Sequence of chain 1.B:
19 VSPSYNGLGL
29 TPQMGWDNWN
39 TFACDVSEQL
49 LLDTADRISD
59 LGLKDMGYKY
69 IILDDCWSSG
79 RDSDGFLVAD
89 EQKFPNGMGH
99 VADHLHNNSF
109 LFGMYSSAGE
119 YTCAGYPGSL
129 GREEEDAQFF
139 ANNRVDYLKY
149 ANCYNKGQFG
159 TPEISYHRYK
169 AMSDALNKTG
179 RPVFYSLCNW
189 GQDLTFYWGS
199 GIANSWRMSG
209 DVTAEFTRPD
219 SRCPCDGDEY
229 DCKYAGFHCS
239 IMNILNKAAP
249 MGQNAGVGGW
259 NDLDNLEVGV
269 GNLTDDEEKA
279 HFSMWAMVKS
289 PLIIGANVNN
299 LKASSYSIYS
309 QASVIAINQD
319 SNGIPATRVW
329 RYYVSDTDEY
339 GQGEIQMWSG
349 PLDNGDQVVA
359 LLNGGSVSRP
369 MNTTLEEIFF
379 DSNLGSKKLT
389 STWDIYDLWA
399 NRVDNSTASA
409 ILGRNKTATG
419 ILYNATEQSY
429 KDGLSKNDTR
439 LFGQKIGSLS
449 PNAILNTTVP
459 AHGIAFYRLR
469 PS

The small molecule below binds the protein below.
Small molecule (SMILES): CC(=O)N[C@H]1[C@H](O[C@H]2[C@H](O)[C@@H](CO)OC[C@@H]2NC(C)=O)O[C@H](CO)[C@@H](O)[C@@H]1O

Sequence of chain 1.C:
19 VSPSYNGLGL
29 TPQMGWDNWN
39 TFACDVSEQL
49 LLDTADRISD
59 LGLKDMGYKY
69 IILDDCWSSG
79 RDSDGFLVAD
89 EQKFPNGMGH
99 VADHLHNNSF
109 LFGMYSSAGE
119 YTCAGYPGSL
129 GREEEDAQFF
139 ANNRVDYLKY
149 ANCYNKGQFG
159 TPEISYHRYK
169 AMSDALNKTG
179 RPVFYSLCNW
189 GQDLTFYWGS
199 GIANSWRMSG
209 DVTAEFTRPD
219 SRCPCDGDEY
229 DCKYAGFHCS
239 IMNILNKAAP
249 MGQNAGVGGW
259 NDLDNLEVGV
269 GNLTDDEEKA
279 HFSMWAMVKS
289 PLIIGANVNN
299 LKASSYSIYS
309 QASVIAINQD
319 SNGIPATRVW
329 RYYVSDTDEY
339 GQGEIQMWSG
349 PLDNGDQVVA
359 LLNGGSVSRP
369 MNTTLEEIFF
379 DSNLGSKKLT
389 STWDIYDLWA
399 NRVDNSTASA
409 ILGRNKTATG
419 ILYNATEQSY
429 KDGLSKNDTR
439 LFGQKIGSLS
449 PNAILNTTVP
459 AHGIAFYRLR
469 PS

Binding-site contacts:
Ligand atom O6 contacts residue ASN270 of chain 1.B at 3.7 Å.
Ligand atom O5 contacts residue LEU382 of chain 1.C at 3.2 Å (h-bond).
Ligand atom N2 contacts residue ASN298 of chain 1.B at 3.6 Å (h-bond).
Ligand atom C2 contacts residue ASN381 of chain 1.C at 4.4 Å.
Ligand atom C7 contacts residue ASN298 of chain 1.B at 3.3 Å.
Ligand atom C8 contacts residue GLY269 of chain 1.B at 3.6 Å.
Ligand atom C8 contacts residue ASN298 of chain 1.B at 3.4 Å.
Ligand atom O3 contacts residue LEU382 of chain 1.C at 4.4 Å.
Ligand atom O3 contacts residue ASN298 of chain 1.B at 2.9 Å (h-bond).
Ligand atom C7 contacts residue ASN270 of chain 1.B at 4.4 Å.
Ligand atom C1 contacts residue LEU382 of chain 1.C at 3.9 Å (hydrophobic).
Ligand atom N2 contacts residue GLY269 of chain 1.B at 3.3 Å (h-bond).
Ligand atom O5 contacts residue ASN270 of chain 1.B at 2.2 Å (h-bond).
Ligand atom C8 contacts residue GLY267 of chain 1.B at 3.9 Å.
Ligand atom C1 contacts residue ASN381 of chain 1.C at 4.5 Å.
Ligand atom C3 contacts residue ASN298 of chain 1.B at 3.6 Å.
Ligand atom C5 contacts residue LEU382 of chain 1.C at 4.1 Å (hydrophobic).
Ligand atom C8 contacts residue VAL268 of chain 1.B at 4.3 Å (hydrophobic).
Ligand atom N2 contacts residue ASN270 of chain 1.B at 3.2 Å (h-bond).
Ligand atom C1 contacts residue GLY269 of chain 1.B at 3.7 Å.
Ligand atom C1 contacts residue ASN270 of chain 1.B at 1.4 Å.
Ligand atom C6 contacts residue ASN270 of chain 1.B at 4.0 Å.
Ligand atom C2 contacts residue GLY269 of chain 1.B at 4.1 Å.
Ligand atom C2 contacts residue LEU382 of chain 1.C at 3.8 Å (hydrophobic).
Ligand atom C4 contacts residue LEU382 of chain 1.C at 3.8 Å (hydrophobic).
Ligand atom O6 contacts residue LEU382 of chain 1.C at 4.0 Å.
Ligand atom C2 contacts residue ASN298 of chain 1.B at 4.3 Å.
Ligand atom C3 contacts residue LEU382 of chain 1.C at 4.2 Å (hydrophobic).
Ligand atom C5 contacts residue ASN270 of chain 1.B at 3.0 Å.
Ligand atom C7 contacts residue GLY269 of chain 1.B at 3.9 Å.
Ligand atom C2 contacts residue ASN270 of chain 1.B at 2.9 Å.
Ligand atom O4 contacts residue ASN298 of chain 1.B at 4.4 Å.
Ligand atom C3 contacts residue ASN270 of chain 1.B at 3.9 Å.
Ligand atom O7 contacts residue ASN381 of chain 1.C at 4.0 Å.
Ligand atom C4 contacts residue ASN270 of chain 1.B at 4.1 Å.
Ligand atom O7 contacts residue ASN298 of chain 1.B at 3.7 Å.
Ligand atom C6 contacts residue LEU382 of chain 1.C at 4.3 Å (hydrophobic).